Sequence of chain 1.F:
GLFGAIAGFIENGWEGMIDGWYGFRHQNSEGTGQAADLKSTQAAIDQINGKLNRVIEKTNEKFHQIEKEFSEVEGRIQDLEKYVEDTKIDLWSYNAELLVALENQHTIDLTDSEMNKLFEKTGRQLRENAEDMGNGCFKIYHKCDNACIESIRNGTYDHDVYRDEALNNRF

Binding-site contacts:
Ligand atom O6 contacts residue LEU52 of chain 1.F at 4.0 Å.
Ligand atom N2 contacts residue ASN32 of chain 1.E at 2.9 Å (h-bond).
Ligand atom C5 contacts residue ASN32 of chain 1.E at 3.7 Å.
Ligand atom O5 contacts residue THR312 of chain 1.E at 3.4 Å (h-bond).
Ligand atom O5 contacts residue ASN32 of chain 1.E at 2.4 Å (h-bond).
Ligand atom C2 contacts residue ASN32 of chain 1.E at 2.5 Å.
Ligand atom C6 contacts residue LEU52 of chain 1.F at 3.9 Å (hydrophobic).
Ligand atom C8 contacts residue ASN32 of chain 1.E at 4.4 Å.
Ligand atom C1 contacts residue THR312 of chain 1.E at 3.8 Å.
Ligand atom C7 contacts residue ASN32 of chain 1.E at 3.5 Å.
Ligand atom C4 contacts residue ASN32 of chain 1.E at 4.3 Å.
Ligand atom C1 contacts residue ASN32 of chain 1.E at 1.4 Å.
Ligand atom O7 contacts residue ASN32 of chain 1.E at 3.7 Å.
Ligand atom C3 contacts residue ASN32 of chain 1.E at 3.8 Å.

Sequence of chain 1.E:
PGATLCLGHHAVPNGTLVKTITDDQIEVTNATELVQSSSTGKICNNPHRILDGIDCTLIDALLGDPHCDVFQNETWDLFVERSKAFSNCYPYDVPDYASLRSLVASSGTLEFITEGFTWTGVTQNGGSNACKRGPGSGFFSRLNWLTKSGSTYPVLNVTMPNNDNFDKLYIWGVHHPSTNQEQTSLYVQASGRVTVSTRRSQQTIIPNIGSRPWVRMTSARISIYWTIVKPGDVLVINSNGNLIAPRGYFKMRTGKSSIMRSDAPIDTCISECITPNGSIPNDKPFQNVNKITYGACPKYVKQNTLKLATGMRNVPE

The small molecule below binds the protein below.
Small molecule (SMILES): CC(=O)N[C@@H]1[C@@H](O)[C@H](O)[C@@H](CO)O[C@H]1O